Sequence of chain 1.D:
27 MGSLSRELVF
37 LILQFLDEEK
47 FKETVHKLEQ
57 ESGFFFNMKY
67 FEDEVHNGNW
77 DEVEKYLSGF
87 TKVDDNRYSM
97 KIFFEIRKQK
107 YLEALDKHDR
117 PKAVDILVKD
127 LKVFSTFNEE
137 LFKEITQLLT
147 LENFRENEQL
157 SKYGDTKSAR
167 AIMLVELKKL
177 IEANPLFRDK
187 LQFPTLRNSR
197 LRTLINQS

A small-molecule ligand and the protein it binds are described below.
Small molecule (SMILES): CC(C)C[C@H](NC(=O)[C@H](CCCN=C(N)N)NC(=O)[C@H](CC(C)C)NC(=O)[C@@H](N)CCC(=O)O)C(=O)NCC=O

Binding-site contacts:
Ligand atom N contacts residue LEU137 of chain 1.D at 3.5 Å.
Ligand atom CD1 contacts residue LEU137 of chain 1.D at 4.2 Å (hydrophobic).
Ligand atom CA contacts residue GLN155 of chain 1.D at 3.4 Å.
Ligand atom C contacts residue LYS104 of chain 1.D at 4.2 Å.
Ligand atom N contacts residue GLN155 of chain 1.D at 3.4 Å (h-bond).
Ligand atom O contacts residue GLN155 of chain 1.D at 4.2 Å.
Ligand atom N contacts residue ASN134 of chain 1.D at 3.2 Å (h-bond).
Ligand atom CD2 contacts residue GLU140 of chain 1.D at 3.9 Å.
Ligand atom O contacts residue LEU156 of chain 1.D at 3.5 Å.
Ligand atom CG contacts residue ASN153 of chain 1.D at 3.8 Å.
Ligand atom C contacts residue LEU137 of chain 1.D at 3.7 Å (hydrophobic).
Ligand atom CG contacts residue GLN155 of chain 1.D at 3.9 Å.
Ligand atom O contacts residue LYS104 of chain 1.D at 3.5 Å (salt-bridge).
Ligand atom N contacts residue PHE133 of chain 1.D at 3.4 Å (h-bond).
Ligand atom C contacts residue LYS104 of chain 1.D at 3.8 Å.
Ligand atom CD2 contacts residue PHE100 of chain 1.D at 3.7 Å (hydrophobic).
Ligand atom CD2 contacts residue GLN155 of chain 1.D at 3.4 Å.
Ligand atom O contacts residue LEU137 of chain 1.D at 4.1 Å.
Ligand atom C contacts residue ASN134 of chain 1.D at 4.2 Å.
Ligand atom CA contacts residue ASN134 of chain 1.D at 4.2 Å.
Ligand atom C contacts residue LEU137 of chain 1.D at 4.1 Å (hydrophobic).
Ligand atom CD1 contacts residue LEU156 of chain 1.D at 4.0 Å (hydrophobic).
Ligand atom CB contacts residue LEU137 of chain 1.D at 3.7 Å (hydrophobic).
Ligand atom CD2 contacts residue LYS97 of chain 1.D at 3.8 Å.
Ligand atom CA contacts residue GLN155 of chain 1.D at 3.9 Å.
Ligand atom N contacts residue GLN155 of chain 1.D at 3.7 Å.
Ligand atom CA contacts residue LEU137 of chain 1.D at 3.8 Å (hydrophobic).
Ligand atom O contacts residue LYS104 of chain 1.D at 3.2 Å (salt-bridge).
Ligand atom N contacts residue ASN134 of chain 1.D at 3.7 Å.
Ligand atom CA contacts residue ASN134 of chain 1.D at 3.6 Å.
Ligand atom C contacts residue ASN134 of chain 1.D at 3.8 Å.
Ligand atom C contacts residue GLN155 of chain 1.D at 4.0 Å.
Ligand atom O contacts residue LEU156 of chain 1.D at 4.1 Å.
Ligand atom O contacts residue ASN134 of chain 1.D at 3.6 Å.
Ligand atom CB contacts residue GLN155 of chain 1.D at 3.5 Å.
Ligand atom C contacts residue LYS104 of chain 1.D at 3.7 Å.
Ligand atom O contacts residue PHE100 of chain 1.D at 3.2 Å.
Ligand atom CD1 contacts residue ILE141 of chain 1.D at 3.6 Å (hydrophobic).
Ligand atom CD2 contacts residue ASN153 of chain 1.D at 3.4 Å.
Ligand atom O contacts residue LYS104 of chain 1.D at 3.9 Å.